Binding-site contacts:
Ligand atom C5' contacts residue ARG309 of chain 1.C at 3.4 Å.
Ligand atom O3B contacts residue GLY61 of chain 1.C at 3.6 Å (h-bond).
Ligand atom O3B contacts residue ARG246 of chain 1.D at 3.6 Å.
Ligand atom O2A contacts residue LYS64 of chain 1.C at 3.1 Å (salt-bridge).
Ligand atom O3G contacts residue ARG246 of chain 1.D at 2.3 Å (salt-bridge).
Ligand atom O3A contacts residue GLY63 of chain 1.C at 3.3 Å (h-bond).
Ligand atom PG contacts residue ARG246 of chain 1.D at 3.4 Å.
Ligand atom O2B contacts residue THR65 of chain 1.C at 2.6 Å (h-bond).
Ligand atom O3A contacts residue GLY61 of chain 1.C at 3.6 Å.
Ligand atom N3 contacts residue ILE264 of chain 1.C at 3.5 Å.
Ligand atom PB contacts residue ARG309 of chain 1.C at 3.4 Å.
Ligand atom PG contacts residue ARG309 of chain 1.C at 3.6 Å.
Ligand atom O3G contacts residue THR65 of chain 1.C at 3.6 Å.
Ligand atom O1B contacts residue LYS64 of chain 1.C at 2.7 Å (salt-bridge).
Ligand atom N7 contacts residue GLY63 of chain 1.C at 3.2 Å.
Ligand atom O2A contacts residue GLY63 of chain 1.C at 3.1 Å.
Ligand atom C8 contacts residue GLY61 of chain 1.C at 3.4 Å.
Ligand atom C8 contacts residue GLY63 of chain 1.C at 3.5 Å.
Ligand atom O3G contacts residue ARG309 of chain 1.C at 3.6 Å.
Ligand atom N6 contacts residue ILE18 of chain 1.C at 2.7 Å (h-bond).
Ligand atom O2B contacts residue LYS64 of chain 1.C at 3.3 Å (salt-bridge).
Ligand atom N6 contacts residue VAL17 of chain 1.C at 3.6 Å.
Ligand atom O2A contacts residue THR65 of chain 1.C at 2.6 Å (h-bond).
Ligand atom O2G contacts residue THR65 of chain 1.C at 3.6 Å.
Ligand atom O3A contacts residue ARG309 of chain 1.C at 3.1 Å (salt-bridge).
Ligand atom C2 contacts residue ILE264 of chain 1.C at 3.4 Å (hydrophobic).
Ligand atom O2G contacts residue LYS64 of chain 1.C at 2.3 Å (salt-bridge).
Ligand atom O1B contacts residue GLY61 of chain 1.C at 3.4 Å (h-bond).
Ligand atom O3B contacts residue ARG309 of chain 1.C at 2.5 Å (salt-bridge).
Ligand atom PG contacts residue LYS64 of chain 1.C at 3.4 Å.
Ligand atom PB contacts residue LYS64 of chain 1.C at 3.4 Å.
Ligand atom N7 contacts residue SER62 of chain 1.C at 3.1 Å (h-bond).
Ligand atom O1B contacts residue PRO59 of chain 1.C at 3.5 Å (h-bond).
Ligand atom O1A contacts residue ARG309 of chain 1.C at 2.6 Å (salt-bridge).
Ligand atom O1B contacts residue GLY63 of chain 1.C at 3.6 Å.
Ligand atom O1B contacts residue SER62 of chain 1.C at 3.3 Å (h-bond).
Ligand atom N1 contacts residue ILE18 of chain 1.C at 3.5 Å (h-bond).
Ligand atom O2A contacts residue LEU66 of chain 1.C at 2.5 Å (h-bond).
Ligand atom O1A contacts residue THR65 of chain 1.C at 3.4 Å.
Ligand atom PA contacts residue ARG309 of chain 1.C at 3.3 Å.

Sequence of chain 1.D:
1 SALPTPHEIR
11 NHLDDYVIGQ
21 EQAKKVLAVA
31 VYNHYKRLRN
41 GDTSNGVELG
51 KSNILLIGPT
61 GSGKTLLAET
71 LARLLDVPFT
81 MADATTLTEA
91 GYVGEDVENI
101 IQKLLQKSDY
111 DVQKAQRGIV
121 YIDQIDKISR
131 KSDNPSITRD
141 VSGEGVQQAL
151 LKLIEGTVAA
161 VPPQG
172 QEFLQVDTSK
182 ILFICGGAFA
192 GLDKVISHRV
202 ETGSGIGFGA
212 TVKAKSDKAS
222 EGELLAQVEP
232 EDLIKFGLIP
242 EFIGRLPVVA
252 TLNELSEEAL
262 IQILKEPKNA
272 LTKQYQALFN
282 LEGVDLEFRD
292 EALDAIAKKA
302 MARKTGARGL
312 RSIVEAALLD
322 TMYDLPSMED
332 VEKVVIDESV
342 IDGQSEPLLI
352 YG

Sequence of chain 1.C:
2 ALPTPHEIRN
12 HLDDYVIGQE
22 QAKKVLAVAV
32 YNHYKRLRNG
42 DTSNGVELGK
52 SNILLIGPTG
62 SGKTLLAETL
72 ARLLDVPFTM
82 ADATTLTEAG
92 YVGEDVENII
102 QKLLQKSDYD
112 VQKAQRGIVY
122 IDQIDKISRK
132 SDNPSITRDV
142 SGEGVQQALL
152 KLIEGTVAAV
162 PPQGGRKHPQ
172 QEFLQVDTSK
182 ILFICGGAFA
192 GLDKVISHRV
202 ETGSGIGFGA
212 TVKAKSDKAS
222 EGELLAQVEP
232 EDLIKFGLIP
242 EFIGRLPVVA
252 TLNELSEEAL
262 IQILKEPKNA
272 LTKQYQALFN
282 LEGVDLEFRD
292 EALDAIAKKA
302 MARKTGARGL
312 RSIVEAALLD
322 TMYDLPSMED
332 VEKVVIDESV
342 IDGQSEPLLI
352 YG

A protein and the small-molecule ligand that binds it are described below.
Small molecule (SMILES): Nc1ncnc2c1ncn2[C@@H]1O[C@H](COP(=O)(O)OP(=O)(O)OP(O)(O)=S)[C@@H](O)[C@H]1O